Sequence of chain 1.I:
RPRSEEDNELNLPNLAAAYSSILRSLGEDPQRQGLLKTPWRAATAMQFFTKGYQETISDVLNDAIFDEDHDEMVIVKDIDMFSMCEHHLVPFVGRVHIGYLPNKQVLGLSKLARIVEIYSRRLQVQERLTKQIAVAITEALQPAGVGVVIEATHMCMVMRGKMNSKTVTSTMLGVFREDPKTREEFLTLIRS

Binding-site contacts:
Ligand atom CE2 contacts residue ILE10 of chain 1.S at 3.8 Å (hydrophobic).
Ligand atom CA contacts residue THR76 of chain 1.T at 3.5 Å.
Ligand atom O contacts residue PRO218 of chain 1.I at 3.5 Å.
Ligand atom CD1 contacts residue ILE10 of chain 1.S at 3.4 Å (hydrophobic).
Ligand atom C contacts residue VAL73 of chain 1.T at 3.8 Å (hydrophobic).
Ligand atom CD1 contacts residue GLN75 of chain 1.S at 3.6 Å.
Ligand atom CE2 contacts residue VAL73 of chain 1.T at 3.9 Å (hydrophobic).
Ligand atom OXT contacts residue GLN75 of chain 1.T at 2.7 Å (h-bond).
Ligand atom CB contacts residue GLN75 of chain 1.S at 3.8 Å.
Ligand atom CA contacts residue ILE10 of chain 1.S at 3.7 Å (hydrophobic).
Ligand atom OXT contacts residue VAL73 of chain 1.T at 3.5 Å (h-bond).
Ligand atom CZ contacts residue LEU77 of chain 1.S at 3.9 Å (hydrophobic).
Ligand atom CZ contacts residue ARG11 of chain 1.S at 3.8 Å.
Ligand atom CE2 contacts residue MET12 of chain 1.S at 3.9 Å (hydrophobic).
Ligand atom CE1 contacts residue ARG11 of chain 1.S at 3.9 Å.
Ligand atom CE1 contacts residue GLN75 of chain 1.S at 3.5 Å.
Ligand atom OXT contacts residue THR76 of chain 1.T at 2.9 Å (h-bond).
Ligand atom CZ contacts residue ILE10 of chain 1.S at 3.7 Å (hydrophobic).
Ligand atom O contacts residue GLY74 of chain 1.T at 3.7 Å.
Ligand atom C contacts residue GLY74 of chain 1.T at 3.7 Å.
Ligand atom CB contacts residue THR76 of chain 1.T at 3.8 Å.
Ligand atom CG contacts residue ILE10 of chain 1.S at 3.4 Å (hydrophobic).
Ligand atom OXT contacts residue GLY74 of chain 1.T at 3.6 Å.
Ligand atom CG contacts residue VAL73 of chain 1.T at 3.5 Å (hydrophobic).
Ligand atom CD1 contacts residue VAL73 of chain 1.T at 3.4 Å (hydrophobic).
Ligand atom CD2 contacts residue VAL73 of chain 1.T at 3.4 Å (hydrophobic).
Ligand atom N contacts residue GLU216 of chain 1.I at 3.0 Å (salt-bridge).
Ligand atom C contacts residue GLN75 of chain 1.S at 3.9 Å.
Ligand atom C contacts residue THR76 of chain 1.T at 3.6 Å.
Ligand atom CB contacts residue VAL73 of chain 1.T at 3.0 Å (hydrophobic).
Ligand atom CZ contacts residue MET12 of chain 1.S at 3.9 Å (hydrophobic).
Ligand atom N contacts residue GLN75 of chain 1.S at 2.7 Å (h-bond).
Ligand atom O contacts residue GLN75 of chain 1.T at 3.9 Å.
Ligand atom O contacts residue GLN75 of chain 1.S at 3.1 Å (h-bond).
Ligand atom CE1 contacts residue ILE10 of chain 1.S at 3.2 Å (hydrophobic).
Ligand atom CE1 contacts residue GLN9 of chain 1.S at 3.8 Å.
Ligand atom C contacts residue GLN75 of chain 1.T at 3.6 Å.
Ligand atom CA contacts residue GLN75 of chain 1.S at 3.7 Å.
Ligand atom CD2 contacts residue ILE10 of chain 1.S at 3.6 Å (hydrophobic).
Ligand atom N contacts residue ILE10 of chain 1.S at 2.9 Å (h-bond).

This protein binds this small molecule.
Small molecule (SMILES): N[C@@H](Cc1ccccc1)C(=O)O

Sequence of chain 1.S:
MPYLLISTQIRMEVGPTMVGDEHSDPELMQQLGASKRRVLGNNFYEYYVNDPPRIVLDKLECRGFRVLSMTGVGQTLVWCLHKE

Sequence of chain 1.T:
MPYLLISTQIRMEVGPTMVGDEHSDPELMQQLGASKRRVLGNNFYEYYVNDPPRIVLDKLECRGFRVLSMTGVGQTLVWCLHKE